A small-molecule ligand and the protein it binds are described below.
Small molecule (SMILES): CC(=O)N[C@@H]1[C@@H](O)[C@H](O)[C@@H](CO)O[C@H]1O

Sequence of chain 1.D:
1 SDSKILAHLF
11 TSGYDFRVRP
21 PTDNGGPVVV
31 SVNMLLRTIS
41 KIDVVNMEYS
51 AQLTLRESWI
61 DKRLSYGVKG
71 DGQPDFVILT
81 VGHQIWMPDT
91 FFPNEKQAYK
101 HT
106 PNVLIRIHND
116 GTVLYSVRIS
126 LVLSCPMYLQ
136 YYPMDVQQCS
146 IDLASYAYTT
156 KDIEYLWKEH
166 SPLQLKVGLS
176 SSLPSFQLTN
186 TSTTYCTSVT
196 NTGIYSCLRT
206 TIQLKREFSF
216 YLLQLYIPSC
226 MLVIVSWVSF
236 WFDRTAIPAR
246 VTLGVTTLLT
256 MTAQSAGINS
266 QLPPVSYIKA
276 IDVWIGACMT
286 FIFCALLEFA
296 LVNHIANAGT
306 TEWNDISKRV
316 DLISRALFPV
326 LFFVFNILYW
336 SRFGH

Binding-site contacts:
Ligand atom C7 contacts residue THR186 of chain 1.D at 3.8 Å.
Ligand atom N2 contacts residue ASN185 of chain 1.D at 3.0 Å (h-bond).
Ligand atom C1 contacts residue ASN185 of chain 1.D at 1.4 Å.
Ligand atom C4 contacts residue ASN185 of chain 1.D at 4.3 Å.
Ligand atom C7 contacts residue SER187 of chain 1.D at 4.2 Å.
Ligand atom O7 contacts residue THR186 of chain 1.D at 3.4 Å (h-bond).
Ligand atom C2 contacts residue ASN185 of chain 1.D at 2.6 Å.
Ligand atom C7 contacts residue ASN185 of chain 1.D at 4.2 Å.
Ligand atom C8 contacts residue SER187 of chain 1.D at 3.6 Å.
Ligand atom C5 contacts residue ASN185 of chain 1.D at 3.5 Å.
Ligand atom N2 contacts residue THR186 of chain 1.D at 3.9 Å.
Ligand atom C3 contacts residue ASN185 of chain 1.D at 3.8 Å.
Ligand atom O7 contacts residue ASN185 of chain 1.D at 4.2 Å.
Ligand atom O5 contacts residue ASN185 of chain 1.D at 2.4 Å (h-bond).